Binding-site contacts:
Ligand atom O3' contacts residue GLY379 of chain 1.D at 3.2 Å (h-bond).
Ligand atom O3G contacts residue LYS382 of chain 1.D at 3.3 Å (salt-bridge).
Ligand atom O2A contacts residue GLY381 of chain 1.D at 3.1 Å.
Ligand atom N9 contacts residue TYR351 of chain 1.D at 3.6 Å.
Ligand atom C2' contacts residue GLN485 of chain 1.C at 3.6 Å.
Ligand atom O1B contacts residue LYS382 of chain 1.D at 2.4 Å (salt-bridge).
Ligand atom O1A contacts residue SER383 of chain 1.D at 2.8 Å.
Ligand atom N1 contacts residue TYR351 of chain 1.D at 3.5 Å.
Ligand atom O5' contacts residue THR384 of chain 1.D at 3.6 Å.
Ligand atom PA contacts residue THR384 of chain 1.D at 3.5 Å.
Ligand atom O1B contacts residue SER380 of chain 1.D at 2.9 Å (h-bond).
Ligand atom O1G contacts residue GLY483 of chain 1.C at 3.6 Å (h-bond).
Ligand atom N7 contacts residue TYR351 of chain 1.D at 3.5 Å.
Ligand atom O1G contacts residue GLY484 of chain 1.C at 3.4 Å (h-bond).
Ligand atom O1G contacts residue SER482 of chain 1.C at 2.7 Å (h-bond).
Ligand atom C5' contacts residue SER482 of chain 1.C at 3.5 Å.
Ligand atom O2G contacts residue SER482 of chain 1.C at 2.4 Å (h-bond).
Ligand atom PG contacts residue SER482 of chain 1.C at 2.8 Å.
Ligand atom N3 contacts residue TYR351 of chain 1.D at 3.5 Å.
Ligand atom O1A contacts residue THR384 of chain 1.D at 2.7 Å (h-bond).
Ligand atom C6 contacts residue TYR351 of chain 1.D at 3.5 Å (hydrophobic).
Ligand atom O2A contacts residue THR384 of chain 1.D at 3.6 Å.
Ligand atom N6 contacts residue TYR351 of chain 1.D at 3.6 Å.
Ligand atom C4 contacts residue TYR351 of chain 1.D at 3.5 Å (hydrophobic).
Ligand atom PA contacts residue SER380 of chain 1.D at 3.5 Å.
Ligand atom PB contacts residue LYS382 of chain 1.D at 3.4 Å.
Ligand atom O2G contacts residue SER378 of chain 1.D at 2.5 Å (h-bond).
Ligand atom N3B contacts residue LYS382 of chain 1.D at 3.3 Å (salt-bridge).
Ligand atom O2A contacts residue SER380 of chain 1.D at 2.3 Å (h-bond).
Ligand atom O3A contacts residue SER482 of chain 1.C at 3.5 Å.
Ligand atom O2A contacts residue LYS382 of chain 1.D at 3.5 Å (salt-bridge).
Ligand atom O2B contacts residue SER383 of chain 1.D at 2.3 Å (h-bond).
Ligand atom PB contacts residue SER383 of chain 1.D at 3.4 Å.
Ligand atom N6 contacts residue LEU480 of chain 1.C at 3.4 Å.
Ligand atom O3G contacts residue HIS537 of chain 1.D at 3.4 Å (h-bond).
Ligand atom O1B contacts residue SER383 of chain 1.D at 3.1 Å (h-bond).
Ligand atom C2 contacts residue TYR351 of chain 1.D at 3.6 Å (hydrophobic).
Ligand atom O2G contacts residue GLY484 of chain 1.C at 3.5 Å (h-bond).
Ligand atom C3' contacts residue GLY379 of chain 1.D at 3.6 Å.
Ligand atom N3B contacts residue SER482 of chain 1.C at 3.0 Å (h-bond).

Sequence of chain 1.D:
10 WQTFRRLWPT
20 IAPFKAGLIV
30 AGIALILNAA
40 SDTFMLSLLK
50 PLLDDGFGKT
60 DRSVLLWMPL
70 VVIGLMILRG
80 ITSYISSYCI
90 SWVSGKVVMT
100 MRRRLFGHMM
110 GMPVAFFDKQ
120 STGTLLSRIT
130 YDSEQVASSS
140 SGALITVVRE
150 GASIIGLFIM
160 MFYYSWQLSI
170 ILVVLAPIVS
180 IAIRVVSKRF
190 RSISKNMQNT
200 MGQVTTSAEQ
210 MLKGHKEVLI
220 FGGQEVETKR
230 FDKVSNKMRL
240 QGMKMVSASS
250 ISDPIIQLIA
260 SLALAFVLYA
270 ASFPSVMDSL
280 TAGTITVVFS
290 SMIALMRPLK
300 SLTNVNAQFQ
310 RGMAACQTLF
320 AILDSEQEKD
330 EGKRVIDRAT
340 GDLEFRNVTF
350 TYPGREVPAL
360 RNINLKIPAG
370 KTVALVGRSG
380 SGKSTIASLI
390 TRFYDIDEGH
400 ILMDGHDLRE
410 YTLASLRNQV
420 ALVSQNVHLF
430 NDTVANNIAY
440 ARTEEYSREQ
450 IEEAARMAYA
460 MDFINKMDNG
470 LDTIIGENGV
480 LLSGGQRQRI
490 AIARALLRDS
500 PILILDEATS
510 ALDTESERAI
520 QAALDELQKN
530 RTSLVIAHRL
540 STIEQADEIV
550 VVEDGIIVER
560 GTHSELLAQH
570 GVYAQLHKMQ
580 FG

Sequence of chain 1.C:
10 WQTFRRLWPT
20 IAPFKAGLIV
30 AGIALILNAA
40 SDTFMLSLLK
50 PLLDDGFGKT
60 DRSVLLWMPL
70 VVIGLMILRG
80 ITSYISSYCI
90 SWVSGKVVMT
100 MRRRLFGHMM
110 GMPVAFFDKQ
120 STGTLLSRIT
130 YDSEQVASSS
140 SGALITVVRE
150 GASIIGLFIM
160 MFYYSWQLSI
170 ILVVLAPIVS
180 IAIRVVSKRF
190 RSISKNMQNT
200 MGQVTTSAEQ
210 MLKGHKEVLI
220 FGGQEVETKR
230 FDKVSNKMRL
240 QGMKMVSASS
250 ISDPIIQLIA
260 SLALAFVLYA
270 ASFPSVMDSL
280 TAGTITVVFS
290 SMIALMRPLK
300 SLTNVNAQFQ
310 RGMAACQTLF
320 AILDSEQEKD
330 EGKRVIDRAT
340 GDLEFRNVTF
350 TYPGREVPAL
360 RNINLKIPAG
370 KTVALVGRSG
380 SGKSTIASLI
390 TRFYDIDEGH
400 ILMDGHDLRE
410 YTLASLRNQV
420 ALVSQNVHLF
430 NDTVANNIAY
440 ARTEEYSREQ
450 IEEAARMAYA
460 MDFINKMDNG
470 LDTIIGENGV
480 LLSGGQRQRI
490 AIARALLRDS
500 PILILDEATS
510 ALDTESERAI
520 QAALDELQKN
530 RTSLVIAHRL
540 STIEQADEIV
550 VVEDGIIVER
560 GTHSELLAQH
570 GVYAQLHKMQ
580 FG

The protein below binds the small molecule below.
Small molecule (SMILES): Nc1ncnc2c1ncn2[C@@H]1O[C@H](CO[P](=O)(O)O[P](=O)(O)NP(=O)(O)O)[C@@H](O)[C@H]1O